Binding-site contacts:
Ligand atom C8 contacts residue TYR17 of chain 30.P at 3.4 Å (hydrophobic).
Ligand atom C7 contacts residue ALA18 of chain 30.P at 4.4 Å (hydrophobic).
Ligand atom C2 contacts residue ASN19 of chain 30.P at 3.6 Å.
Ligand atom O5 contacts residue ASN19 of chain 30.P at 2.9 Å (h-bond).
Ligand atom N2 contacts residue ASN19 of chain 30.P at 4.0 Å.
Ligand atom C8 contacts residue ALA18 of chain 30.P at 4.0 Å (hydrophobic).
Ligand atom C7 contacts residue TYR17 of chain 30.P at 4.2 Å (hydrophobic).
Ligand atom C1 contacts residue ASN19 of chain 30.P at 2.3 Å.
Ligand atom C3 contacts residue ASN19 of chain 30.P at 4.4 Å.
Ligand atom O7 contacts residue ALA18 of chain 30.P at 4.3 Å.
Ligand atom C5 contacts residue ASN19 of chain 30.P at 3.6 Å.

Sequence of chain 30.P:
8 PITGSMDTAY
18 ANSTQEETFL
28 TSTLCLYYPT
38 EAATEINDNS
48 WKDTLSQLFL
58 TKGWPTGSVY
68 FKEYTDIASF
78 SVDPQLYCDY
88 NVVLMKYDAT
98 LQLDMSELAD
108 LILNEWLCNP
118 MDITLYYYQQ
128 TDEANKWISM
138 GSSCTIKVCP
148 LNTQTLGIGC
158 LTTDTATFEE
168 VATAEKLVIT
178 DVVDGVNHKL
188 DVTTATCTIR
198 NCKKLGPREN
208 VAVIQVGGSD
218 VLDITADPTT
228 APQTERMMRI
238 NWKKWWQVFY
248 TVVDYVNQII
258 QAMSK

A small-molecule ligand and the protein it binds are described below.
Small molecule (SMILES): CC(=O)N[C@H]1[C@H](O[C@H]2[C@H](O)[C@@H](NC(C)=O)CO[C@@H]2CO)O[C@H](CO)[C@@H](O)[C@@H]1O